Binding-site contacts:
Ligand atom OE1 contacts residue GLY229 of chain 1.E at 4.4 Å.
Ligand atom CG contacts residue ARG129 of chain 1.E at 4.1 Å.
Ligand atom OE1 contacts residue ARG129 of chain 1.E at 4.0 Å.
Ligand atom O contacts residue ARG129 of chain 1.E at 3.9 Å.
Ligand atom CD contacts residue ARG129 of chain 1.E at 3.4 Å.
Ligand atom O contacts residue GLY228 of chain 1.E at 4.4 Å.
Ligand atom OXT contacts residue ARG129 of chain 1.E at 4.0 Å.
Ligand atom N contacts residue GLY229 of chain 1.E at 3.6 Å.
Ligand atom OE2 contacts residue ARG129 of chain 1.E at 3.1 Å (salt-bridge).
Ligand atom C contacts residue ARG129 of chain 1.E at 3.8 Å.
Ligand atom OE1 contacts residue GLY228 of chain 1.E at 4.1 Å.
Ligand atom CB contacts residue GLY229 of chain 1.E at 4.4 Å.
Ligand atom CA contacts residue GLY228 of chain 1.E at 4.2 Å.
Ligand atom CA contacts residue GLY229 of chain 1.E at 3.5 Å.
Ligand atom CA contacts residue ARG129 of chain 1.E at 4.4 Å.

The small molecule below binds the protein below.
Small molecule (SMILES): N[C@@H](CCC(=O)O)C(=O)O

Sequence of chain 1.E:
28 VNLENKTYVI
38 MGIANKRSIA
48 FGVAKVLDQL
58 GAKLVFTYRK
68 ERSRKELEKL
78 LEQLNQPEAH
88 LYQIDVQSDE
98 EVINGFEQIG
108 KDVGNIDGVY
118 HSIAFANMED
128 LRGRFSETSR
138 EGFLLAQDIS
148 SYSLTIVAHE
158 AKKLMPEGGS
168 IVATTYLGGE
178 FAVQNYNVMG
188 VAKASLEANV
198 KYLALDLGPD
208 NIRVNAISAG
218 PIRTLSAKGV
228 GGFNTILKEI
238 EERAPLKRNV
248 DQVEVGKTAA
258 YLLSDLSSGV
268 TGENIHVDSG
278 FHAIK